Sequence of chain 1.F:
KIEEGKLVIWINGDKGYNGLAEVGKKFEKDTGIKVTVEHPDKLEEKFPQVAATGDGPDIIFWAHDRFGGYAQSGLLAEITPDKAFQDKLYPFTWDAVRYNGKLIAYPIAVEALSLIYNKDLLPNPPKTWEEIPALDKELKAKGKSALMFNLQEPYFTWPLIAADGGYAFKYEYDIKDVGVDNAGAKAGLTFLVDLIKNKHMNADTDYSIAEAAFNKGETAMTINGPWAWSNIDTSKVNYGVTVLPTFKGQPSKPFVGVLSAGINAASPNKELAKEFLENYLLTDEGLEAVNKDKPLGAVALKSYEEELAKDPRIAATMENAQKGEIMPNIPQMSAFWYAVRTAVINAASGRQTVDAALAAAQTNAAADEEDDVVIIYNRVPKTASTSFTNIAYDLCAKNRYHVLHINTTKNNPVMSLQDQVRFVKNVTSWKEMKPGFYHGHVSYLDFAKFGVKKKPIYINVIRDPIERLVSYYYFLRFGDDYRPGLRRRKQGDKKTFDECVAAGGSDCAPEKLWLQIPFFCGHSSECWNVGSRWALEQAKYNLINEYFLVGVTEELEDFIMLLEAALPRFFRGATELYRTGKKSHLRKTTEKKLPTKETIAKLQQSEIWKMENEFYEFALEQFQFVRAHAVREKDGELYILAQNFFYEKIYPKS

This small molecule binds to this protein.
Small molecule (SMILES): OC[C@H]1O[C@H](O[C@H]2[C@H](O)[C@@H](O)[C@@H](O)O[C@@H]2CO)[C@H](O)[C@@H](O)[C@@H]1O

Binding-site contacts:
Ligand atom C3 contacts residue ARG66 of chain 1.F at 3.9 Å.
Ligand atom O2 contacts residue GLU111 of chain 1.F at 2.5 Å (salt-bridge).
Ligand atom C1 contacts residue ASP14 of chain 1.F at 3.9 Å.
Ligand atom C4 contacts residue TRP340 of chain 1.F at 3.7 Å (hydrophobic).
Ligand atom O2 contacts residue LYS15 of chain 1.F at 2.9 Å (salt-bridge).
Ligand atom C4 contacts residue ARG66 of chain 1.F at 3.6 Å.
Ligand atom O3 contacts residue ALA63 of chain 1.F at 3.6 Å.
Ligand atom C3 contacts residue ASP65 of chain 1.F at 3.7 Å.
Ligand atom O6 contacts residue TYR155 of chain 1.F at 3.3 Å (h-bond).
Ligand atom O3 contacts residue ARG66 of chain 1.F at 3.0 Å (salt-bridge).
Ligand atom C2 contacts residue GLU111 of chain 1.F at 3.2 Å.
Ligand atom O1 contacts residue ASN12 of chain 1.F at 2.7 Å (h-bond).
Ligand atom O3 contacts residue GLU111 of chain 1.F at 3.1 Å (salt-bridge).
Ligand atom C4 contacts residue TYR155 of chain 1.F at 3.9 Å (hydrophobic).
Ligand atom C6 contacts residue ARG344 of chain 1.F at 3.7 Å.
Ligand atom O4 contacts residue ARG344 of chain 1.F at 3.6 Å.
Ligand atom C2 contacts residue TRP230 of chain 1.F at 4.0 Å (hydrophobic).
Ligand atom O6 contacts residue PRO154 of chain 1.F at 3.2 Å.
Ligand atom C6 contacts residue TRP340 of chain 1.F at 4.0 Å (hydrophobic).
Ligand atom O4 contacts residue ARG66 of chain 1.F at 2.5 Å (salt-bridge).
Ligand atom O6 contacts residue PHE156 of chain 1.F at 3.8 Å.
Ligand atom C1 contacts residue TRP230 of chain 1.F at 3.8 Å (hydrophobic).
Ligand atom C3 contacts residue GLU111 of chain 1.F at 3.7 Å.
Ligand atom C1 contacts residue TYR155 of chain 1.F at 3.7 Å (hydrophobic).
Ligand atom C6 contacts residue TYR155 of chain 1.F at 3.8 Å (hydrophobic).
Ligand atom O4 contacts residue TRP62 of chain 1.F at 4.1 Å.
Ligand atom C3 contacts residue TRP62 of chain 1.F at 3.7 Å (hydrophobic).
Ligand atom C6 contacts residue GLU153 of chain 1.F at 3.3 Å.
Ligand atom C6 contacts residue PRO154 of chain 1.F at 3.7 Å (hydrophobic).
Ligand atom C2 contacts residue ASP65 of chain 1.F at 3.5 Å.
Ligand atom O2 contacts residue ALA63 of chain 1.F at 3.5 Å.
Ligand atom O6 contacts residue GLU153 of chain 1.F at 2.8 Å (salt-bridge).
Ligand atom O3 contacts residue TRP62 of chain 1.F at 3.6 Å.
Ligand atom O3 contacts residue ASP65 of chain 1.F at 2.5 Å (salt-bridge).
Ligand atom O2 contacts residue ASP65 of chain 1.F at 2.8 Å (salt-bridge).
Ligand atom O1 contacts residue ASP14 of chain 1.F at 3.4 Å (salt-bridge).
Ligand atom O3 contacts residue TRP340 of chain 1.F at 3.6 Å.
Ligand atom O5 contacts residue TYR155 of chain 1.F at 3.4 Å.
Ligand atom C1 contacts residue ASN12 of chain 1.F at 4.1 Å.
Ligand atom O2 contacts residue TRP62 of chain 1.F at 3.4 Å (h-bond).